Binding-site contacts:
Ligand atom C14 contacts residue THR51 of chain 1.B at 3.3 Å.
Ligand atom O3 contacts residue GLN133 of chain 1.B at 3.1 Å (h-bond).
Ligand atom C7 contacts residue TYR48 of chain 1.B at 3.7 Å (hydrophobic).
Ligand atom O5 contacts residue PHE1 of chain 1.B at 2.8 Å (h-bond).
Ligand atom C6 contacts residue PHE1 of chain 1.B at 3.7 Å (hydrophobic).
Ligand atom O2 contacts residue ILE13 of chain 1.B at 3.5 Å.
Ligand atom C5 contacts residue ASP54 of chain 1.B at 3.9 Å.
Ligand atom O4 contacts residue ASN135 of chain 1.B at 2.7 Å (h-bond).
Ligand atom O6 contacts residue PHE1 of chain 1.B at 2.9 Å (h-bond).
Ligand atom C1 contacts residue PHE1 of chain 1.B at 3.5 Å (hydrophobic).
Ligand atom O2 contacts residue PHE1 of chain 1.B at 2.8 Å (h-bond).
Ligand atom C3 contacts residue ASN135 of chain 1.B at 3.8 Å.
Ligand atom O6 contacts residue ASN46 of chain 1.B at 3.1 Å (h-bond).
Ligand atom O4 contacts residue ILE52 of chain 1.B at 3.8 Å.
Ligand atom C15 contacts residue TYR48 of chain 1.B at 3.9 Å (hydrophobic).
Ligand atom C9 contacts residue TYR48 of chain 1.B at 3.8 Å (hydrophobic).
Ligand atom C5 contacts residue PHE1 of chain 1.B at 3.6 Å (hydrophobic).
Ligand atom O6 contacts residue ASP47 of chain 1.B at 2.7 Å (salt-bridge).
Ligand atom C3 contacts residue ASP140 of chain 1.B at 3.2 Å.
Ligand atom C13 contacts residue TYR137 of chain 1.B at 3.5 Å (hydrophobic).
Ligand atom C11 contacts residue TYR137 of chain 1.B at 3.5 Å (hydrophobic).
Ligand atom C4 contacts residue ASN135 of chain 1.B at 3.9 Å.
Ligand atom O4 contacts residue ASP54 of chain 1.B at 2.5 Å (salt-bridge).
Ligand atom O6 contacts residue TYR48 of chain 1.B at 3.8 Å.
Ligand atom O3 contacts residue PHE142 of chain 1.B at 3.7 Å.
Ligand atom N12 contacts residue TYR137 of chain 1.B at 3.0 Å (h-bond).
Ligand atom O3 contacts residue ASP140 of chain 1.B at 2.6 Å (salt-bridge).
Ligand atom O3 contacts residue ASN135 of chain 1.B at 3.5 Å (h-bond).
Ligand atom C2 contacts residue PHE1 of chain 1.B at 3.7 Å (hydrophobic).
Ligand atom O6 contacts residue ASP54 of chain 1.B at 2.6 Å (salt-bridge).
Ligand atom C8 contacts residue TYR48 of chain 1.B at 3.6 Å (hydrophobic).
Ligand atom O4 contacts residue GLN133 of chain 1.B at 3.3 Å (h-bond).
Ligand atom C15 contacts residue THR51 of chain 1.B at 3.9 Å.
Ligand atom C6 contacts residue ASP54 of chain 1.B at 3.1 Å.
Ligand atom C4 contacts residue GLN133 of chain 1.B at 3.6 Å.
Ligand atom C2 contacts residue ASP140 of chain 1.B at 3.8 Å.
Ligand atom C4 contacts residue PHE1 of chain 1.B at 3.8 Å (hydrophobic).
Ligand atom C4 contacts residue ASP54 of chain 1.B at 3.3 Å.
Ligand atom C6 contacts residue ASN46 of chain 1.B at 3.5 Å.
Ligand atom C15 contacts residue ILE52 of chain 1.B at 3.6 Å (hydrophobic).

This small molecule binds to this protein.
Small molecule (SMILES): OC[C@H]1O[C@H](OCC#Cc2cccnc2)[C@@H](O)[C@@H](O)[C@@H]1O

Sequence of chain 1.B:
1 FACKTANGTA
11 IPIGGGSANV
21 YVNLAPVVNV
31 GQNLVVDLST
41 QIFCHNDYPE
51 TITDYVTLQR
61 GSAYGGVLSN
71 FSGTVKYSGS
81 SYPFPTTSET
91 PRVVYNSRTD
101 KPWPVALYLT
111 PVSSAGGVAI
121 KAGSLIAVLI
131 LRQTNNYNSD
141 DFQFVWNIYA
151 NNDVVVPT